Sequence of chain 1.A:
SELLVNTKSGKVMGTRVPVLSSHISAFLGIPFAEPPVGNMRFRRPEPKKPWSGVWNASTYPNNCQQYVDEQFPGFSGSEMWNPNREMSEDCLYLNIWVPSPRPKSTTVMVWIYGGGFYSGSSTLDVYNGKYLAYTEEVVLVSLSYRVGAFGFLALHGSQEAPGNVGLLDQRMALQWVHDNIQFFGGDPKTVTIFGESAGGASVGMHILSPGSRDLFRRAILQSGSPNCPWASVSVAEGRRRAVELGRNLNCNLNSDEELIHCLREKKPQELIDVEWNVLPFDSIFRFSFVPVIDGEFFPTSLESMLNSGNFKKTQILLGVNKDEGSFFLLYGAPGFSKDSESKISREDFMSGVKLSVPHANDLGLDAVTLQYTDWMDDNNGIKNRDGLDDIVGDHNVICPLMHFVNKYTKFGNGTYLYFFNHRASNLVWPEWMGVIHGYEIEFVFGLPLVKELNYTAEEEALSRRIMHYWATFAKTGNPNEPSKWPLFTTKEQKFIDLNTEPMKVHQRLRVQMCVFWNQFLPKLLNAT

Binding-site contacts:
Ligand atom C7 contacts residue ASN59 of chain 1.A at 3.7 Å.
Ligand atom C3 contacts residue ASN59 of chain 1.A at 3.8 Å.
Ligand atom C6 contacts residue THR62 of chain 1.A at 4.4 Å.
Ligand atom C4 contacts residue ASN59 of chain 1.A at 4.3 Å.
Ligand atom C5 contacts residue SER61 of chain 1.A at 3.9 Å.
Ligand atom N2 contacts residue ASN59 of chain 1.A at 2.9 Å (h-bond).
Ligand atom O7 contacts residue ASN59 of chain 1.A at 3.8 Å.
Ligand atom O5 contacts residue ASN59 of chain 1.A at 2.4 Å (h-bond).
Ligand atom C3 contacts residue SER61 of chain 1.A at 4.5 Å.
Ligand atom C1 contacts residue SER61 of chain 1.A at 3.4 Å.
Ligand atom C1 contacts residue ASN59 of chain 1.A at 1.5 Å.
Ligand atom C2 contacts residue ASN59 of chain 1.A at 2.5 Å.
Ligand atom C2 contacts residue SER61 of chain 1.A at 4.4 Å.
Ligand atom O5 contacts residue SER61 of chain 1.A at 3.7 Å.
Ligand atom C5 contacts residue ASN59 of chain 1.A at 3.8 Å.

A protein and the small-molecule ligand that binds it are described below.
Small molecule (SMILES): CC(=O)N[C@@H]1[C@@H](O)[C@H](O)[C@@H](CO)O[C@H]1O